The small molecule below binds the protein below.
Small molecule (SMILES): Cc1ccc(C(=O)Nc2ccc(S(=O)(=O)O)c3cc(S(=O)(=O)O)cc(S(=O)(=O)O)c23)cc1NC(=O)c1cccc(NC(=O)Nc2cccc(C(=O)Nc3cc(C(=O)Nc4ccc(S(=O)(=O)O)c5cc(S(=O)(=O)O)cc(S(=O)(=O)O)c45)ccc3C)c2)c1

Sequence of chain 2.C:
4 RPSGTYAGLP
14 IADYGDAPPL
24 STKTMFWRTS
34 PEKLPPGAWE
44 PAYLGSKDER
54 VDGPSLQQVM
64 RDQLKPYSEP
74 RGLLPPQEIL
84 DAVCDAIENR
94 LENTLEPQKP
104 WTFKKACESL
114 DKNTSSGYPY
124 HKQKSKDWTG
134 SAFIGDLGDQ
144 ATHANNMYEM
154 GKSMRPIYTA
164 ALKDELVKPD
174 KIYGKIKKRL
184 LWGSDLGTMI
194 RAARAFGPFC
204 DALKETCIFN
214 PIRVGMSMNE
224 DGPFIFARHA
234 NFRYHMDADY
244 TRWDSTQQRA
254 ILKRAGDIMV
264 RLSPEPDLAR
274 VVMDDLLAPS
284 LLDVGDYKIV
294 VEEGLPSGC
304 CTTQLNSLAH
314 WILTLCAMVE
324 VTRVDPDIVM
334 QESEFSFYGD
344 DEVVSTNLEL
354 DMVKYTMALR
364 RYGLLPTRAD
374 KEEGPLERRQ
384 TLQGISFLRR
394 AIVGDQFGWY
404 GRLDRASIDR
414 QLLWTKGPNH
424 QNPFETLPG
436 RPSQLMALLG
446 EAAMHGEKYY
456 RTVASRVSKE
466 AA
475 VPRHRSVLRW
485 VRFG

Binding-site contacts:
Ligand atom O86 contacts residue ALA409 of chain 2.C at 3.5 Å (h-bond).
Ligand atom C72 contacts residue GLY40 of chain 2.C at 3.8 Å.
Ligand atom O86 contacts residue ASP412 of chain 2.C at 3.4 Å.
Ligand atom S73 contacts residue ALA41 of chain 2.C at 4.1 Å.
Ligand atom O82 contacts residue TRP42 of chain 2.C at 3.0 Å (h-bond).
Ligand atom O82 contacts residue GLY40 of chain 2.C at 4.3 Å.
Ligand atom O79 contacts residue ALA41 of chain 2.C at 3.4 Å (h-bond).
Ligand atom C71 contacts residue GLY40 of chain 2.C at 4.0 Å.
Ligand atom O79 contacts residue PRO38 of chain 2.C at 3.2 Å.
Ligand atom O85 contacts residue LEU416 of chain 2.C at 3.9 Å.
Ligand atom O82 contacts residue LYS171 of chain 2.C at 3.4 Å.
Ligand atom S73 contacts residue PRO38 of chain 2.C at 3.8 Å.
Ligand atom C68 contacts residue GLY40 of chain 2.C at 3.5 Å.
Ligand atom C72 contacts residue TRP42 of chain 2.C at 4.2 Å (hydrophobic).
Ligand atom C69 contacts residue ALA41 of chain 2.C at 3.8 Å (hydrophobic).
Ligand atom S83 contacts residue ARG413 of chain 2.C at 4.2 Å.
Ligand atom S75 contacts residue TRP42 of chain 2.C at 4.3 Å.
Ligand atom S83 contacts residue TRP42 of chain 2.C at 4.1 Å.
Ligand atom O84 contacts residue TRP42 of chain 2.C at 3.2 Å.
Ligand atom O81 contacts residue ALA409 of chain 2.C at 3.5 Å.
Ligand atom C74 contacts residue GLY40 of chain 2.C at 4.1 Å.
Ligand atom C76 contacts residue ALA41 of chain 2.C at 3.8 Å (hydrophobic).
Ligand atom O79 contacts residue PRO39 of chain 2.C at 3.0 Å (h-bond).
Ligand atom O85 contacts residue ARG413 of chain 2.C at 3.9 Å.
Ligand atom C65 contacts residue GLY40 of chain 2.C at 4.1 Å.
Ligand atom O86 contacts residue ARG413 of chain 2.C at 4.0 Å.
Ligand atom O85 contacts residue TRP42 of chain 2.C at 3.3 Å (h-bond).
Ligand atom C66 contacts residue ALA41 of chain 2.C at 4.3 Å (hydrophobic).
Ligand atom O80 contacts residue LYS171 of chain 2.C at 4.1 Å.
Ligand atom O85 contacts residue ALA41 of chain 2.C at 3.7 Å.
Ligand atom O84 contacts residue ALA409 of chain 2.C at 3.9 Å.
Ligand atom C76 contacts residue GLY40 of chain 2.C at 4.0 Å.
Ligand atom C74 contacts residue ALA41 of chain 2.C at 3.5 Å (hydrophobic).
Ligand atom O77 contacts residue ALA41 of chain 2.C at 3.8 Å.
Ligand atom O77 contacts residue PRO38 of chain 2.C at 3.0 Å.
Ligand atom C66 contacts residue GLY40 of chain 2.C at 3.6 Å.
Ligand atom C69 contacts residue GLY40 of chain 2.C at 3.9 Å.
Ligand atom O84 contacts residue ARG413 of chain 2.C at 3.2 Å (salt-bridge).
Ligand atom S83 contacts residue ALA409 of chain 2.C at 4.3 Å.
Ligand atom O79 contacts residue GLY40 of chain 2.C at 3.7 Å.